Sequence of chain 1.B:
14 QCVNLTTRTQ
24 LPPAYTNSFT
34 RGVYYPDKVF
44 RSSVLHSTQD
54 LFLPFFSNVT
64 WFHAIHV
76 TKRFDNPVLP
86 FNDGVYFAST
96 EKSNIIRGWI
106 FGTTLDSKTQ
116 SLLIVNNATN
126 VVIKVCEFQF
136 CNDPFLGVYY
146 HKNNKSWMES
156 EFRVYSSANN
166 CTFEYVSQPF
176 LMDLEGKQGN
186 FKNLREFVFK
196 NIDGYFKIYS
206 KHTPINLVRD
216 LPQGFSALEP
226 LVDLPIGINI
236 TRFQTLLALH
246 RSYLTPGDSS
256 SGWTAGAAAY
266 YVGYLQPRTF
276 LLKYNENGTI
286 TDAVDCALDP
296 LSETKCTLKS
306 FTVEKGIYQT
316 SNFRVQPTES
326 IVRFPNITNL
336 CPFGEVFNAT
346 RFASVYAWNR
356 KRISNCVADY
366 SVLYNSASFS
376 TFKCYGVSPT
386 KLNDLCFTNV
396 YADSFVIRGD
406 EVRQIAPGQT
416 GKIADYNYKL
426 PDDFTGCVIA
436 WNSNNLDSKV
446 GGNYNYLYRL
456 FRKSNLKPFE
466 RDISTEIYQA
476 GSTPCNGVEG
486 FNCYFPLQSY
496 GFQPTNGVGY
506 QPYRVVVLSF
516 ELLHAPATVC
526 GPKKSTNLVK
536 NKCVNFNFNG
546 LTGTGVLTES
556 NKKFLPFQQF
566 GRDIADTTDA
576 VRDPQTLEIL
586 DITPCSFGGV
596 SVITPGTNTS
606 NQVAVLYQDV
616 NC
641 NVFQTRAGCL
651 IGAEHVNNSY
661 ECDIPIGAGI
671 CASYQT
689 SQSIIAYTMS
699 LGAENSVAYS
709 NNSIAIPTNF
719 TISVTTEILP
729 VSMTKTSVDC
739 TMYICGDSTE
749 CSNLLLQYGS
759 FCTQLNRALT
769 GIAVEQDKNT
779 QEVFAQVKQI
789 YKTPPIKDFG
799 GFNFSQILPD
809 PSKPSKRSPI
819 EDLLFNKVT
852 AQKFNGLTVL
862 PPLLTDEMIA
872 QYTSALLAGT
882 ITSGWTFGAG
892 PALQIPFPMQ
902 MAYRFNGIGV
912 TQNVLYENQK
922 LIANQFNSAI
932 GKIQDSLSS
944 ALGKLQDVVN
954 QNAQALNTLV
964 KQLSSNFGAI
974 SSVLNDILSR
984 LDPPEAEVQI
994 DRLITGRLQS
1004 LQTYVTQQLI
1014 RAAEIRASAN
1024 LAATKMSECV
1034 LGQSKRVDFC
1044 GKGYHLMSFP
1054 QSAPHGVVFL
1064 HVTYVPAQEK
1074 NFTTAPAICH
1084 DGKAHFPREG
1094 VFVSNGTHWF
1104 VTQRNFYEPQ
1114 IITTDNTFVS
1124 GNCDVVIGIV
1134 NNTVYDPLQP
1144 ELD

Sequence of chain 1.C:
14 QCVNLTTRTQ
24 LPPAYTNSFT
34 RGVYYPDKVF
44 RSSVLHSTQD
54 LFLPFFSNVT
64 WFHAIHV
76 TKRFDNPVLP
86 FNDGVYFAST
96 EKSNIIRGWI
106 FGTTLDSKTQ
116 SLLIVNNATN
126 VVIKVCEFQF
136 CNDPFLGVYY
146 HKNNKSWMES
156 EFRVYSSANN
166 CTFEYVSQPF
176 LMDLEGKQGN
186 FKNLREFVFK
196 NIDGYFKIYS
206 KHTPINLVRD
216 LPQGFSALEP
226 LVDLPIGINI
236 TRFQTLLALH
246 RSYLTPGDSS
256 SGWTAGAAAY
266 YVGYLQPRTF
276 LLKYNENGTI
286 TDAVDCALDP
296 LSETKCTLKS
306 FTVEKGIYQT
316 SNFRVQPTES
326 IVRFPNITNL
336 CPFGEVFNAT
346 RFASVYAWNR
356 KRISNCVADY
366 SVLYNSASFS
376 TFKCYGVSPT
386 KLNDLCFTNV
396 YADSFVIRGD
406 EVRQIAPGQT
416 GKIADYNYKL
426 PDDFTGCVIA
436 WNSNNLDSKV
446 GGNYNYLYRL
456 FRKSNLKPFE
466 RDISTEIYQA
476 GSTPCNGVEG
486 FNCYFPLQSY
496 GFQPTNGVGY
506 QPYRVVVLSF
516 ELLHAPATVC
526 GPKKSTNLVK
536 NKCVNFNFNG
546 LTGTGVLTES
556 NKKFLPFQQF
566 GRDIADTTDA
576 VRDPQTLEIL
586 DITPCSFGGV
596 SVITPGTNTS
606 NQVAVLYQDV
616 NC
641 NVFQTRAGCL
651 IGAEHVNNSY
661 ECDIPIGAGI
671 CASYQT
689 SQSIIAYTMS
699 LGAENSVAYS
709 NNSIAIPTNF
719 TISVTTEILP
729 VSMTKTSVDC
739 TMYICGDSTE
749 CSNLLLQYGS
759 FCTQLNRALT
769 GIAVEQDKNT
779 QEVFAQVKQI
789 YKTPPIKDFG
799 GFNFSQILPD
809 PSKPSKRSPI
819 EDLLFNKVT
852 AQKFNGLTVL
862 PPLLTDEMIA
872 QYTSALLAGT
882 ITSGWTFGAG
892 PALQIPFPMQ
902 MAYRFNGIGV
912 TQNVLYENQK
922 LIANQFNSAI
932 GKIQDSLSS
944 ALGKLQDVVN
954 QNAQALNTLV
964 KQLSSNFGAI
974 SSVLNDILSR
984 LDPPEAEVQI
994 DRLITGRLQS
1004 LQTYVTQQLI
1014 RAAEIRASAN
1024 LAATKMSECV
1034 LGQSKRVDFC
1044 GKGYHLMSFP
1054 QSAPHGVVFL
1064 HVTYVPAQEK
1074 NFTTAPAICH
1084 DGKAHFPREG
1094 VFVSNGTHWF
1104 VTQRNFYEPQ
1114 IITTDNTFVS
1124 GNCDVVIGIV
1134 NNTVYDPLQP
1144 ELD

A protein and the small-molecule ligand that binds it are described below.
Small molecule (SMILES): CC(=O)N[C@@H]1[C@@H](O)[C@H](O)[C@@H](CO)O[C@H]1O

Binding-site contacts:
Ligand atom N2 contacts residue ASN282 of chain 1.C at 2.8 Å (h-bond).
Ligand atom O7 contacts residue ASN282 of chain 1.C at 3.9 Å.
Ligand atom C5 contacts residue ASN282 of chain 1.C at 3.6 Å.
Ligand atom C6 contacts residue PHE559 of chain 1.B at 4.5 Å (hydrophobic).
Ligand atom C6 contacts residue LYS558 of chain 1.B at 4.1 Å.
Ligand atom O4 contacts residue LYS558 of chain 1.B at 3.6 Å.
Ligand atom C4 contacts residue ASN282 of chain 1.C at 4.2 Å.
Ligand atom C5 contacts residue LYS558 of chain 1.B at 3.6 Å.
Ligand atom O6 contacts residue LYS558 of chain 1.B at 3.5 Å.
Ligand atom C6 contacts residue LEU560 of chain 1.B at 3.9 Å (hydrophobic).
Ligand atom O5 contacts residue ASN282 of chain 1.C at 2.5 Å (h-bond).
Ligand atom C2 contacts residue ASN282 of chain 1.C at 2.5 Å.
Ligand atom C7 contacts residue ASN282 of chain 1.C at 3.5 Å.
Ligand atom C4 contacts residue LYS558 of chain 1.B at 4.5 Å.
Ligand atom O5 contacts residue LYS558 of chain 1.B at 4.1 Å.
Ligand atom O6 contacts residue PHE559 of chain 1.B at 3.2 Å (h-bond).
Ligand atom O6 contacts residue LEU560 of chain 1.B at 4.2 Å.
Ligand atom C1 contacts residue ASN282 of chain 1.C at 1.4 Å.
Ligand atom C3 contacts residue ASN282 of chain 1.C at 3.8 Å.
Ligand atom C1 contacts residue LYS558 of chain 1.B at 4.2 Å.